Sequence of chain 57.D:
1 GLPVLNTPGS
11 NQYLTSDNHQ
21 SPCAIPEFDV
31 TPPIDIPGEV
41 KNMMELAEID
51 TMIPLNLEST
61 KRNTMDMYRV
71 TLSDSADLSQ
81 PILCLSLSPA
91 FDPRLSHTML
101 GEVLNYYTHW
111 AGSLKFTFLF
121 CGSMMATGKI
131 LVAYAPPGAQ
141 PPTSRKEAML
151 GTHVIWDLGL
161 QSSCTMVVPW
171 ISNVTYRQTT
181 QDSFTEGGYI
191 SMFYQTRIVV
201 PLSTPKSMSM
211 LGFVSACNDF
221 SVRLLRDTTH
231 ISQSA

Sequence of chain 57.B:
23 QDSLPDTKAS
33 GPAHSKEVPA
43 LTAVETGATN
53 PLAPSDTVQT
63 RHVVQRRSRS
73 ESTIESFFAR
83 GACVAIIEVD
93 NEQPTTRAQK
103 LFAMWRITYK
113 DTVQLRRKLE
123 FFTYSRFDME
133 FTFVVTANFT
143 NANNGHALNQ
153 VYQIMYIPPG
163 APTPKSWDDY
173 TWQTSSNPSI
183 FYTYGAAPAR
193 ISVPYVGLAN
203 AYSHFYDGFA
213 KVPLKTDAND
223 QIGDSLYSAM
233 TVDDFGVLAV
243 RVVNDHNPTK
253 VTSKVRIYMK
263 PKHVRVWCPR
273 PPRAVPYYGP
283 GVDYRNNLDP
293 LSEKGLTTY

The protein below binds the small molecule below.
Small molecule (SMILES): Cc1cc(CCCCCCCOc2ccc(C3=NCCO3)cc2)on1

Binding-site contacts:
Ligand atom N2 contacts residue TYR111 of chain 57.B at 3.1 Å.
Ligand atom C6C contacts residue PHE237 of chain 57.B at 3.9 Å (hydrophobic).
Ligand atom O1 contacts residue TYR111 of chain 57.B at 3.5 Å.
Ligand atom C4A contacts residue SER181 of chain 57.B at 3.8 Å.
Ligand atom C5A contacts residue ILE182 of chain 57.B at 3.5 Å (hydrophobic).
Ligand atom C4A contacts residue ILE182 of chain 57.B at 3.9 Å (hydrophobic).
Ligand atom N3A contacts residue TYR158 of chain 57.B at 3.7 Å.
Ligand atom C3B contacts residue TYR158 of chain 57.B at 3.4 Å (hydrophobic).
Ligand atom C4C contacts residue VAL198 of chain 57.B at 3.8 Å (hydrophobic).
Ligand atom C2C contacts residue PHE237 of chain 57.B at 3.8 Å (hydrophobic).
Ligand atom C4B contacts residue TYR158 of chain 57.B at 3.8 Å (hydrophobic).
Ligand atom C2A contacts residue TYR158 of chain 57.B at 3.9 Å (hydrophobic).
Ligand atom C7C contacts residue TYR158 of chain 57.B at 3.8 Å (hydrophobic).
Ligand atom C4 contacts residue PHE237 of chain 57.B at 3.1 Å (hydrophobic).
Ligand atom O1 contacts residue TYR204 of chain 57.B at 3.6 Å.
Ligand atom C4C contacts residue PHE237 of chain 57.B at 3.6 Å (hydrophobic).
Ligand atom C5B contacts residue LEU240 of chain 57.B at 3.5 Å (hydrophobic).
Ligand atom C6C contacts residue VAL198 of chain 57.B at 3.9 Å (hydrophobic).
Ligand atom N3A contacts residue PRO180 of chain 57.B at 3.7 Å.
Ligand atom N3A contacts residue ALA24 of chain 57.D at 3.9 Å.
Ligand atom C4B contacts residue ILE193 of chain 57.B at 3.8 Å (hydrophobic).
Ligand atom C5C contacts residue VAL195 of chain 57.B at 3.8 Å (hydrophobic).
Ligand atom C2B contacts residue TYR158 of chain 57.B at 3.5 Å (hydrophobic).
Ligand atom C6B contacts residue PHE133 of chain 57.B at 3.5 Å (hydrophobic).
Ligand atom N2 contacts residue TYR204 of chain 57.B at 3.8 Å.
Ligand atom O1B contacts residue PHE133 of chain 57.B at 3.9 Å.
Ligand atom C2B contacts residue VAL195 of chain 57.B at 3.9 Å (hydrophobic).
Ligand atom C31 contacts residue PHE237 of chain 57.B at 3.8 Å (hydrophobic).
Ligand atom C3 contacts residue TYR111 of chain 57.B at 3.2 Å (hydrophobic).
Ligand atom C5 contacts residue TYR111 of chain 57.B at 3.8 Å (hydrophobic).
Ligand atom C5B contacts residue ILE193 of chain 57.B at 3.9 Å (hydrophobic).
Ligand atom C31 contacts residue TYR111 of chain 57.B at 3.7 Å (hydrophobic).
Ligand atom O1A contacts residue PHE135 of chain 57.B at 3.8 Å.
Ligand atom O1 contacts residue PHE129 of chain 57.B at 3.8 Å.
Ligand atom C5A contacts residue ILE156 of chain 57.B at 3.2 Å (hydrophobic).
Ligand atom C3 contacts residue PHE237 of chain 57.B at 3.7 Å (hydrophobic).
Ligand atom O1B contacts residue ILE109 of chain 57.B at 3.8 Å.
Ligand atom C4 contacts residue TYR111 of chain 57.B at 3.6 Å (hydrophobic).
Ligand atom C2A contacts residue ILE193 of chain 57.B at 3.9 Å (hydrophobic).
Ligand atom C4A contacts residue PRO180 of chain 57.B at 3.3 Å (hydrophobic).

Sequence of chain 58.D:
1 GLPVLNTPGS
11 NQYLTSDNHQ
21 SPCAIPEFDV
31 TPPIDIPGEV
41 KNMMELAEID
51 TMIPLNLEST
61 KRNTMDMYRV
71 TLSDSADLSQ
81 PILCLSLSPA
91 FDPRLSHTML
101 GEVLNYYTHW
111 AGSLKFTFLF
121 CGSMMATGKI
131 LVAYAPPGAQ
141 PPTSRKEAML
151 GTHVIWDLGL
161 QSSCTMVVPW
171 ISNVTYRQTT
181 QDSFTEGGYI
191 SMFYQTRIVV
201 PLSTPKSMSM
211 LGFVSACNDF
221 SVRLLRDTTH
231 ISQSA